Binding-site contacts:
Ligand atom C8 contacts residue MET305 of chain 1.A at 3.5 Å (hydrophobic).
Ligand atom C5 contacts residue ASN304 of chain 1.A at 3.7 Å.
Ligand atom C8 contacts residue ASN304 of chain 1.A at 4.3 Å.
Ligand atom O7 contacts residue GLU294 of chain 1.A at 4.4 Å.
Ligand atom O7 contacts residue ASN304 of chain 1.A at 3.0 Å (h-bond).
Ligand atom C1 contacts residue ASN304 of chain 1.A at 1.4 Å.
Ligand atom C7 contacts residue ASN304 of chain 1.A at 3.1 Å.
Ligand atom C2 contacts residue ASN304 of chain 1.A at 2.5 Å.
Ligand atom N2 contacts residue ASN304 of chain 1.A at 2.9 Å (h-bond).
Ligand atom C7 contacts residue MET305 of chain 1.A at 4.0 Å (hydrophobic).
Ligand atom O5 contacts residue ASN304 of chain 1.A at 2.4 Å (h-bond).
Ligand atom C4 contacts residue ASN304 of chain 1.A at 4.2 Å.
Ligand atom C8 contacts residue TRP310 of chain 1.A at 4.1 Å (hydrophobic).
Ligand atom C3 contacts residue ASN304 of chain 1.A at 3.8 Å.
Ligand atom N2 contacts residue MET305 of chain 1.A at 4.4 Å.

The protein below binds the small molecule below.
Small molecule (SMILES): CC(=O)N[C@@H]1[C@@H](O)[C@H](O)[C@@H](CO)O[C@H]1O

Sequence of chain 1.A:
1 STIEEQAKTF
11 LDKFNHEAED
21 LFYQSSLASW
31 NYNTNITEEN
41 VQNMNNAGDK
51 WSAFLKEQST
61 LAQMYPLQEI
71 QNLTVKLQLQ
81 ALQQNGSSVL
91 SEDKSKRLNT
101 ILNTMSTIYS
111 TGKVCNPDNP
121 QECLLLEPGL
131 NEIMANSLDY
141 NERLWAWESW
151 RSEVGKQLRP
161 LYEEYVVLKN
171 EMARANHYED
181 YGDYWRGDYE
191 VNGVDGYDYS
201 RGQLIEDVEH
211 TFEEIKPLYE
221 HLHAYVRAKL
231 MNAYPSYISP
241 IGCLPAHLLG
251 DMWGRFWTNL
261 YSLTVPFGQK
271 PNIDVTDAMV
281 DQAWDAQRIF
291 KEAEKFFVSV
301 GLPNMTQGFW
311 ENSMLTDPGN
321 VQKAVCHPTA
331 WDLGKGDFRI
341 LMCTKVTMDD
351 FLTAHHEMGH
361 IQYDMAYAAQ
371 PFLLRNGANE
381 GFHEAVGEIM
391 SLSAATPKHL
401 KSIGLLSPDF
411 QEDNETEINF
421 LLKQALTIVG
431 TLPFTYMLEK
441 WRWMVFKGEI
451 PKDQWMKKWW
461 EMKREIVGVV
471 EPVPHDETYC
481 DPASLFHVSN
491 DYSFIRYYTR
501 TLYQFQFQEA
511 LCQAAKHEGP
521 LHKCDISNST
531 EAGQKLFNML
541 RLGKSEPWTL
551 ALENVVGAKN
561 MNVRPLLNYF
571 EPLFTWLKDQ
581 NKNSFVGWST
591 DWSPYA